A small-molecule ligand and the protein it binds are described below.
Small molecule (SMILES): Nc1ncnc2cc[nH]c12

Sequence of chain 1.B:
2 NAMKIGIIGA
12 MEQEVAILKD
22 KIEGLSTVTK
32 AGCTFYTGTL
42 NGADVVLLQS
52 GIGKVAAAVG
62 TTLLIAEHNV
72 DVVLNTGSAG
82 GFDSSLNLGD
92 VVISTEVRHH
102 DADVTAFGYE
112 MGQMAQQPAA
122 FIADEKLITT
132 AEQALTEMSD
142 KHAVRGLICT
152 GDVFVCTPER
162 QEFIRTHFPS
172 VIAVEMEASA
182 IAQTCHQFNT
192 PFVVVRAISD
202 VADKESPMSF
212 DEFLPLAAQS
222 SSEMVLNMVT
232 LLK

Binding-site contacts:
Ligand atom N7 contacts residue GLY81 of chain 1.B at 3.3 Å (h-bond).
Ligand atom N6 contacts residue ALA203 of chain 1.B at 3.6 Å.
Ligand atom C2 contacts residue VAL154 of chain 1.B at 3.5 Å (hydrophobic).
Ligand atom N1 contacts residue VAL175 of chain 1.B at 3.8 Å.
Ligand atom C8 contacts residue TRS1 of chain 1.K at 3.5 Å.
Ligand atom C4 contacts residue PHE155 of chain 1.B at 3.7 Å (hydrophobic).
Ligand atom C5 contacts residue ASP201 of chain 1.B at 3.8 Å.
Ligand atom N7 contacts residue ASP201 of chain 1.B at 2.6 Å (salt-bridge).
Ligand atom N6 contacts residue PHE155 of chain 1.B at 3.6 Å.
Ligand atom C4 contacts residue TRS1 of chain 1.K at 3.8 Å.
Ligand atom C4 contacts residue VAL175 of chain 1.B at 3.9 Å (hydrophobic).
Ligand atom C2 contacts residue GLU176 of chain 1.B at 3.9 Å.
Ligand atom C8 contacts residue ALA80 of chain 1.B at 3.3 Å (hydrophobic).
Ligand atom N7 contacts residue ALA80 of chain 1.B at 3.5 Å.
Ligand atom N3 contacts residue GLU176 of chain 1.B at 3.3 Å.
Ligand atom N3 contacts residue VAL175 of chain 1.B at 3.8 Å.
Ligand atom N6 contacts residue VAL156 of chain 1.B at 2.9 Å (h-bond).
Ligand atom N1 contacts residue VAL156 of chain 1.B at 2.9 Å (h-bond).
Ligand atom C2 contacts residue PHE155 of chain 1.B at 3.7 Å (hydrophobic).
Ligand atom N3 contacts residue TRS1 of chain 1.K at 3.8 Å.
Ligand atom C8 contacts residue GLY81 of chain 1.B at 3.5 Å.
Ligand atom C9 contacts residue ALA80 of chain 1.B at 3.6 Å (hydrophobic).
Ligand atom N6 contacts residue ASP201 of chain 1.B at 2.9 Å (salt-bridge).
Ligand atom C9 contacts residue SER79 of chain 1.B at 3.8 Å.
Ligand atom C6 contacts residue ASP201 of chain 1.B at 3.9 Å.
Ligand atom C9 contacts residue TRS1 of chain 1.K at 2.7 Å.
Ligand atom C6 contacts residue PHE155 of chain 1.B at 3.5 Å (hydrophobic).
Ligand atom C8 contacts residue SER200 of chain 1.B at 3.3 Å.
Ligand atom N1 contacts residue PHE155 of chain 1.B at 3.6 Å.
Ligand atom C8 contacts residue ASP201 of chain 1.B at 3.4 Å.
Ligand atom N7 contacts residue SER200 of chain 1.B at 3.6 Å.
Ligand atom C2 contacts residue MET177 of chain 1.B at 3.9 Å (hydrophobic).
Ligand atom N7 contacts residue PHE155 of chain 1.B at 3.5 Å.
Ligand atom N3 contacts residue MET177 of chain 1.B at 3.7 Å.
Ligand atom C4 contacts residue GLY81 of chain 1.B at 3.9 Å.
Ligand atom C6 contacts residue VAL156 of chain 1.B at 3.8 Å (hydrophobic).
Ligand atom C9 contacts residue GLY81 of chain 1.B at 3.9 Å.
Ligand atom C2 contacts residue VAL156 of chain 1.B at 3.8 Å (hydrophobic).
Ligand atom C5 contacts residue GLY81 of chain 1.B at 3.6 Å.
Ligand atom C5 contacts residue PHE155 of chain 1.B at 3.3 Å (hydrophobic).